The small molecule below binds the protein below.
Small molecule (SMILES): Nc1nc2c(ncn2[C@@H]2O[C@H](CO[P](=O)(O)O[P](=O)(O)OP(O)(O)=S)[C@@H](O)[C@H]2O)c(=O)[nH]1

Sequence of chain 1.A:
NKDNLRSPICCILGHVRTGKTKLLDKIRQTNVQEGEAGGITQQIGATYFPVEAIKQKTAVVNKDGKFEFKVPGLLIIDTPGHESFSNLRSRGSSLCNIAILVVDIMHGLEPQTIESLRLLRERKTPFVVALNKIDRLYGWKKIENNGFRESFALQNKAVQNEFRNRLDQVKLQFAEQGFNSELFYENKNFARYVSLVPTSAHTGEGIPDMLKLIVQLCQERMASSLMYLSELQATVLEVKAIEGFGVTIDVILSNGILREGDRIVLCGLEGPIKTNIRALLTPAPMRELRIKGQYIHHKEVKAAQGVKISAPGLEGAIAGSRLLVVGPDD

Binding-site contacts:
Ligand atom O1A contacts residue GLY22 of chain 1.A at 3.5 Å.
Ligand atom O2G contacts residue ARG20 of chain 1.A at 3.3 Å (salt-bridge).
Ligand atom C8 contacts residue GLY22 of chain 1.A at 3.5 Å.
Ligand atom O3G contacts residue MG1 of chain 1.D at 1.9 Å.
Ligand atom O2B contacts residue THR24 of chain 1.A at 2.8 Å (h-bond).
Ligand atom N3 contacts residue HIS205 of chain 1.A at 3.1 Å.
Ligand atom O2G contacts residue LYS23 of chain 1.A at 2.7 Å (salt-bridge).
Ligand atom O1B contacts residue LYS23 of chain 1.A at 2.6 Å (salt-bridge).
Ligand atom O3A contacts residue THR21 of chain 1.A at 3.5 Å (h-bond).
Ligand atom O1B contacts residue THR21 of chain 1.A at 3.1 Å (h-bond).
Ligand atom C5 contacts residue LYS136 of chain 1.A at 3.5 Å.
Ligand atom N2 contacts residue ASP138 of chain 1.A at 2.7 Å (salt-bridge).
Ligand atom C4 contacts residue HIS205 of chain 1.A at 3.2 Å.
Ligand atom PG contacts residue MG1 of chain 1.D at 3.2 Å.
Ligand atom N1 contacts residue ASP138 of chain 1.A at 2.6 Å (salt-bridge).
Ligand atom C6 contacts residue LYS136 of chain 1.A at 3.4 Å.
Ligand atom C2 contacts residue ASP138 of chain 1.A at 3.5 Å.
Ligand atom PB contacts residue MG1 of chain 1.D at 3.1 Å.
Ligand atom PB contacts residue GLY22 of chain 1.A at 3.5 Å.
Ligand atom O2B contacts residue LYS23 of chain 1.A at 3.5 Å (salt-bridge).
Ligand atom C6 contacts residue ASP138 of chain 1.A at 3.5 Å.
Ligand atom O3A contacts residue GLY22 of chain 1.A at 2.7 Å (h-bond).
Ligand atom O3B contacts residue MG1 of chain 1.D at 3.5 Å.
Ligand atom N2 contacts residue HIS205 of chain 1.A at 3.4 Å (h-bond).
Ligand atom O6 contacts residue LYS136 of chain 1.A at 3.3 Å.
Ligand atom O2G contacts residue VAL19 of chain 1.A at 3.2 Å.
Ligand atom PB contacts residue LYS23 of chain 1.A at 3.4 Å.
Ligand atom O6 contacts residue ASN135 of chain 1.A at 3.3 Å (h-bond).
Ligand atom O2G contacts residue GLY84 of chain 1.A at 2.9 Å.
Ligand atom C2 contacts residue HIS205 of chain 1.A at 3.3 Å.
Ligand atom O1B contacts residue GLY22 of chain 1.A at 3.1 Å (h-bond).
Ligand atom O3B contacts residue ARG20 of chain 1.A at 2.9 Å (salt-bridge).
Ligand atom O1A contacts residue LYS25 of chain 1.A at 2.8 Å (salt-bridge).
Ligand atom O2B contacts residue MG1 of chain 1.D at 1.9 Å.
Ligand atom O2' contacts residue HIS205 of chain 1.A at 3.1 Å (h-bond).
Ligand atom O2A contacts residue GLN36 of chain 1.A at 3.4 Å.
Ligand atom O3G contacts residue THR44 of chain 1.A at 3.0 Å (h-bond).
Ligand atom O6 contacts residue ALA204 of chain 1.A at 2.8 Å (h-bond).
Ligand atom N7 contacts residue ALA204 of chain 1.A at 3.3 Å.
Ligand atom N7 contacts residue ASN135 of chain 1.A at 3.1 Å (h-bond).